Sequence of chain 1.A:
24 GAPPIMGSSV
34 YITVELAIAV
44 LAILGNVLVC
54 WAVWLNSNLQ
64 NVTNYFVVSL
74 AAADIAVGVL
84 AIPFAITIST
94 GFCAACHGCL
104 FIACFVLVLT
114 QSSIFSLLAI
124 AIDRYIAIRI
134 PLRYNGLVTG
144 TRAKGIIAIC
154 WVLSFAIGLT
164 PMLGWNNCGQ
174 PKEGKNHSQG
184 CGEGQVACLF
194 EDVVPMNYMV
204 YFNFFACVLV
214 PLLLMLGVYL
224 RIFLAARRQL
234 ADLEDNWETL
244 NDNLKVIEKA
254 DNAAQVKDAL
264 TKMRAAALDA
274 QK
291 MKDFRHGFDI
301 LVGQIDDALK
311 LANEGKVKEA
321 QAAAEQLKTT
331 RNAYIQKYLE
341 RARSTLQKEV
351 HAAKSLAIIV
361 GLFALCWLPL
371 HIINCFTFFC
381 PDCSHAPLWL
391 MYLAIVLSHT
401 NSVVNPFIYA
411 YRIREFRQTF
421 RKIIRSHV

This small molecule binds to this protein.
Small molecule (SMILES): CC(C)CCC[C@@H](C)[C@H]1CC[C@H]2[C@@H]3CC=C4C[C@@H](O)CC[C@]4(C)[C@H]3CC[C@]12C

Binding-site contacts:
Ligand atom C3 contacts residue CYS383 of chain 1.A at 4.1 Å (hydrophobic).
Ligand atom O1 contacts residue SER384 of chain 1.A at 2.6 Å (h-bond).
Ligand atom C12 contacts residue PHE376 of chain 1.A at 4.4 Å (hydrophobic).
Ligand atom C25 contacts residue LEU365 of chain 1.A at 4.5 Å (hydrophobic).
Ligand atom C2 contacts residue SER384 of chain 1.A at 3.1 Å.
Ligand atom C21 contacts residue ILE372 of chain 1.A at 4.0 Å (hydrophobic).
Ligand atom C12 contacts residue ILE373 of chain 1.A at 4.0 Å (hydrophobic).
Ligand atom C19 contacts residue ALA386 of chain 1.A at 4.2 Å (hydrophobic).
Ligand atom C23 contacts residue PRO369 of chain 1.A at 4.3 Å (hydrophobic).
Ligand atom C27 contacts residue PRO369 of chain 1.A at 4.3 Å (hydrophobic).
Ligand atom C22 contacts residue ILE372 of chain 1.A at 4.5 Å (hydrophobic).
Ligand atom C26 contacts residue LEU368 of chain 1.A at 4.0 Å (hydrophobic).
Ligand atom O1 contacts residue CYS383 of chain 1.A at 3.6 Å.
Ligand atom C11 contacts residue ILE373 of chain 1.A at 4.0 Å (hydrophobic).
Ligand atom C2 contacts residue HIS385 of chain 1.A at 4.4 Å.
Ligand atom C11 contacts residue PHE376 of chain 1.A at 4.1 Å (hydrophobic).
Ligand atom C3 contacts residue SER384 of chain 1.A at 3.4 Å.
Ligand atom C2 contacts residue PHE376 of chain 1.A at 4.4 Å (hydrophobic).
Ligand atom C12 contacts residue ILE372 of chain 1.A at 4.0 Å (hydrophobic).
Ligand atom C26 contacts residue PRO369 of chain 1.A at 4.1 Å (hydrophobic).
Ligand atom C1 contacts residue PHE376 of chain 1.A at 3.8 Å (hydrophobic).
Ligand atom C9 contacts residue PHE376 of chain 1.A at 4.3 Å (hydrophobic).
Ligand atom C21 contacts residue PRO369 of chain 1.A at 3.6 Å (hydrophobic).
Ligand atom C27 contacts residue LEU365 of chain 1.A at 3.7 Å (hydrophobic).
Ligand atom C18 contacts residue LEU390 of chain 1.A at 4.0 Å (hydrophobic).
Ligand atom C19 contacts residue LEU390 of chain 1.A at 3.8 Å (hydrophobic).
Ligand atom C2 contacts residue ALA386 of chain 1.A at 4.0 Å (hydrophobic).
Ligand atom C4 contacts residue SER384 of chain 1.A at 4.5 Å.